Binding-site contacts:
Ligand atom C1 contacts residue SER157 of chain 60.E at 4.2 Å.
Ligand atom O7 contacts residue ASN154 of chain 60.E at 4.0 Å.
Ligand atom C5 contacts residue ASN154 of chain 60.E at 3.6 Å.
Ligand atom C2 contacts residue ASN154 of chain 60.E at 2.5 Å.
Ligand atom C7 contacts residue ASN154 of chain 60.E at 3.6 Å.
Ligand atom N2 contacts residue ASN154 of chain 60.E at 2.9 Å (h-bond).
Ligand atom C1 contacts residue SER156 of chain 60.E at 4.5 Å.
Ligand atom C1 contacts residue ASN154 of chain 60.E at 1.4 Å.
Ligand atom O5 contacts residue SER157 of chain 60.E at 3.9 Å.
Ligand atom O5 contacts residue ASN154 of chain 60.E at 2.4 Å (h-bond).
Ligand atom C3 contacts residue ASN154 of chain 60.E at 3.8 Å.
Ligand atom C8 contacts residue ASN154 of chain 60.E at 4.0 Å.
Ligand atom C4 contacts residue ASN154 of chain 60.E at 4.2 Å.

Sequence of chain 60.E:
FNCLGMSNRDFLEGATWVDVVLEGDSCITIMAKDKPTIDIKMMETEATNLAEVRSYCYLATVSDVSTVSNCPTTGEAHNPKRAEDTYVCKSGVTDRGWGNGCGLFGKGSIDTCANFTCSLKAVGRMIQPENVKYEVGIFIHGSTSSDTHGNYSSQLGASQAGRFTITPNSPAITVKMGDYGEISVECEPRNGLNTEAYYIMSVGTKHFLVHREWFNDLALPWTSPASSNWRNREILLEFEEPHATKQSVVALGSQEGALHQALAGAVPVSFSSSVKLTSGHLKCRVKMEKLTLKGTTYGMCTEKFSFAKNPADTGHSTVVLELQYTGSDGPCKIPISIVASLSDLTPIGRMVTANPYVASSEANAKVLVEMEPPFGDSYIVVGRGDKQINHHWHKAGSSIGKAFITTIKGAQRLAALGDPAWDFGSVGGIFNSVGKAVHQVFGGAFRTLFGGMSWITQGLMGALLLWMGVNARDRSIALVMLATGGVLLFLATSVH

The small molecule below binds the protein below.
Small molecule (SMILES): CC(=O)N[C@@H]1[C@@H](O)[C@H](O)[C@@H](CO)O[C@H]1O